Sequence of chain 1.Y:
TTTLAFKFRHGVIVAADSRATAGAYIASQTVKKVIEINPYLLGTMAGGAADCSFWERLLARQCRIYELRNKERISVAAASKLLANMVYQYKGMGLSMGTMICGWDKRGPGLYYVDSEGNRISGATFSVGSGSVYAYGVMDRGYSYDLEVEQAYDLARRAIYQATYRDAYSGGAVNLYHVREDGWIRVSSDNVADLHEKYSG

This small molecule binds to this protein.
Small molecule (SMILES): COC[C@H](NC(=O)c1cnc(C)s1)C(=O)N[C@@H](COC)C(=O)N[C@@H](Cc1ccccc1)[C@@H](O)C(C)(C)O

Sequence of chain 1.Z:
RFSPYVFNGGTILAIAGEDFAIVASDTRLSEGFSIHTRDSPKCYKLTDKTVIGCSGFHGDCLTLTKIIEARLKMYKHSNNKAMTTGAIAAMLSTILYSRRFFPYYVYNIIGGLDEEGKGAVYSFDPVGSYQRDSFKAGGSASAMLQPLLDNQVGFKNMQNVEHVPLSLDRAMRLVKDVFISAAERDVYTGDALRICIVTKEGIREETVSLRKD

Binding-site contacts:
Ligand atom C18 contacts residue ALA49 of chain 1.Y at 3.8 Å (hydrophobic).
Ligand atom C20 contacts residue CYS52 of chain 1.Y at 3.5 Å (hydrophobic).
Ligand atom C17 contacts residue ALA49 of chain 1.Y at 3.6 Å (hydrophobic).
Ligand atom C23 contacts residue SER130 of chain 1.Y at 3.5 Å.
Ligand atom C19 contacts residue CYS52 of chain 1.Y at 3.8 Å (hydrophobic).
Ligand atom C22 contacts residue THR1 of chain 1.Y at 2.4 Å.
Ligand atom O20 contacts residue ALA49 of chain 1.Y at 3.3 Å.
Ligand atom O5 contacts residue ALA46 of chain 1.Y at 3.3 Å.
Ligand atom O18 contacts residue ALA20 of chain 1.Y at 3.3 Å.
Ligand atom C15 contacts residue THR1 of chain 1.Y at 3.8 Å.
Ligand atom C16 contacts residue ALA20 of chain 1.Y at 3.7 Å (hydrophobic).
Ligand atom C17 contacts residue VAL31 of chain 1.Y at 3.6 Å (hydrophobic).
Ligand atom C24 contacts residue THR21 of chain 1.Y at 3.6 Å.
Ligand atom C05 contacts residue ALA49 of chain 1.Y at 3.8 Å (hydrophobic).
Ligand atom C24 contacts residue ARG19 of chain 1.Y at 3.3 Å.
Ligand atom C24 contacts residue ALA20 of chain 1.Y at 3.8 Å (hydrophobic).
Ligand atom C05 contacts residue THR21 of chain 1.Y at 3.6 Å.
Ligand atom C21 contacts residue THR1 of chain 1.Y at 1.4 Å.
Ligand atom O6 contacts residue THR1 of chain 1.Y at 3.6 Å.
Ligand atom C18 contacts residue VAL31 of chain 1.Y at 3.6 Å (hydrophobic).
Ligand atom C14 contacts residue THR1 of chain 1.Y at 2.7 Å.
Ligand atom C15 contacts residue LYS33 of chain 1.Y at 3.7 Å.
Ligand atom O5 contacts residue THR1 of chain 1.Y at 2.3 Å (h-bond).
Ligand atom N3 contacts residue THR1 of chain 1.Y at 3.6 Å.
Ligand atom O18 contacts residue THR21 of chain 1.Y at 3.2 Å (h-bond).
Ligand atom C04 contacts residue THR21 of chain 1.Y at 3.3 Å.
Ligand atom C14 contacts residue GLY47 of chain 1.Y at 3.4 Å.
Ligand atom C19 contacts residue THR21 of chain 1.Y at 3.3 Å.
Ligand atom C23 contacts residue THR1 of chain 1.Y at 1.5 Å.
Ligand atom O5 contacts residue GLY47 of chain 1.Y at 3.2 Å (h-bond).
Ligand atom C24 contacts residue THR1 of chain 1.Y at 2.8 Å.
Ligand atom O20 contacts residue ASP153 of chain 1.Z at 3.6 Å.
Ligand atom O18 contacts residue ALA49 of chain 1.Y at 3.2 Å (h-bond).
Ligand atom C20 contacts residue MET45 of chain 1.Y at 3.6 Å (hydrophobic).
Ligand atom N03 contacts residue THR21 of chain 1.Y at 2.9 Å (h-bond).
Ligand atom C23 contacts residue TYR169 of chain 1.Y at 3.4 Å (hydrophobic).
Ligand atom C17 contacts residue ALA20 of chain 1.Y at 3.7 Å (hydrophobic).
Ligand atom N3 contacts residue GLY47 of chain 1.Y at 3.6 Å.
Ligand atom C19 contacts residue MET45 of chain 1.Y at 3.5 Å (hydrophobic).
Ligand atom C13 contacts residue THR1 of chain 1.Y at 2.3 Å.